A small-molecule ligand and the protein it binds are described below.
Small molecule (SMILES): CC(=O)N[C@@H]1[C@@H](O)[C@H](O)[C@@H](CO)O[C@H]1O

Sequence of chain 1.Q:
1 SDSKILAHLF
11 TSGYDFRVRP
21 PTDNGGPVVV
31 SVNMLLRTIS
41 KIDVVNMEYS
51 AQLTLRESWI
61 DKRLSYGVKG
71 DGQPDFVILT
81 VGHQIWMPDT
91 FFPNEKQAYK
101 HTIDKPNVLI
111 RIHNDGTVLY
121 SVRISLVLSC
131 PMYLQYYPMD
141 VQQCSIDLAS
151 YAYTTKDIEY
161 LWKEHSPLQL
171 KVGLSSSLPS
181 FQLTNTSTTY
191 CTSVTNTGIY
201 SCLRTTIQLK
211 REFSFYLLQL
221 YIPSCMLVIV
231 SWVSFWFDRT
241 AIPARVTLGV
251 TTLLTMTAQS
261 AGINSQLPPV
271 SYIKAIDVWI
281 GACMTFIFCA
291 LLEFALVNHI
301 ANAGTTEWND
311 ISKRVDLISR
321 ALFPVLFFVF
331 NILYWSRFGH

Binding-site contacts:
Ligand atom C6 contacts residue GLN208 of chain 1.Q at 3.4 Å.
Ligand atom C1 contacts residue ASN185 of chain 1.Q at 1.4 Å.
Ligand atom C2 contacts residue ASN185 of chain 1.Q at 2.5 Å.
Ligand atom N2 contacts residue ASN185 of chain 1.Q at 3.5 Å (h-bond).
Ligand atom C3 contacts residue ASN185 of chain 1.Q at 3.6 Å.
Ligand atom C8 contacts residue ASN185 of chain 1.Q at 4.2 Å.
Ligand atom C7 contacts residue ASN185 of chain 1.Q at 3.2 Å.
Ligand atom C1 contacts residue GLN208 of chain 1.Q at 4.5 Å.
Ligand atom C4 contacts residue ASN185 of chain 1.Q at 3.6 Å.
Ligand atom C8 contacts residue THR186 of chain 1.Q at 4.0 Å.
Ligand atom C7 contacts residue THR186 of chain 1.Q at 4.2 Å.
Ligand atom O7 contacts residue ASN185 of chain 1.Q at 2.8 Å (h-bond).
Ligand atom O6 contacts residue ASN185 of chain 1.Q at 3.9 Å.
Ligand atom O6 contacts residue GLN208 of chain 1.Q at 3.0 Å (h-bond).
Ligand atom O7 contacts residue THR186 of chain 1.Q at 4.2 Å.
Ligand atom O5 contacts residue ASN185 of chain 1.Q at 2.4 Å (h-bond).
Ligand atom C5 contacts residue ASN185 of chain 1.Q at 3.1 Å.
Ligand atom C6 contacts residue ASN185 of chain 1.Q at 3.1 Å.
Ligand atom O5 contacts residue GLN208 of chain 1.Q at 4.3 Å.